This protein binds this small molecule.
Small molecule (SMILES): CC(C)C[C@H](NC(=O)[C@@H](O)[C@H](N)Cc1ccccc1)C(=O)O

Sequence of chain 1.A:
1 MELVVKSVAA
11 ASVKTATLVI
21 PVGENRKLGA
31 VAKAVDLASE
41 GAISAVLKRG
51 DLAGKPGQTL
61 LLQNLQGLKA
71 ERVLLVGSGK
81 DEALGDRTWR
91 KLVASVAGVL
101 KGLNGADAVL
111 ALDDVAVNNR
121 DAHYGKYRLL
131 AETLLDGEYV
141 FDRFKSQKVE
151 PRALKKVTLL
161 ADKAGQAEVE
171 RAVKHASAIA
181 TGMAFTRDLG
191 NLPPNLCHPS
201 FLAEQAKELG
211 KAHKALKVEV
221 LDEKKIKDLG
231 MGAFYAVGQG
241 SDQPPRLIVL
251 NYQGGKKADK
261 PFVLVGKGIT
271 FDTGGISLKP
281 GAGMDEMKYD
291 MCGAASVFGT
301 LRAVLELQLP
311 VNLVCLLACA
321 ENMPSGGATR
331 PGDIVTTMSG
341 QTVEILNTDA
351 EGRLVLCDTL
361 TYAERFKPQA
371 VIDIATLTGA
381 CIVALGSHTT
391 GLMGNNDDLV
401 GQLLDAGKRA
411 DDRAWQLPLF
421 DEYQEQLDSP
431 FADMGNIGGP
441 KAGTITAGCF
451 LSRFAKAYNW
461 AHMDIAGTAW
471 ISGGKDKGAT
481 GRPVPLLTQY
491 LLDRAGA

Binding-site contacts:
Ligand atom N2 contacts residue THR376 of chain 1.A at 3.1 Å (h-bond).
Ligand atom C3 contacts residue BCT1 of chain 1.J at 3.6 Å.
Ligand atom O3 contacts residue ASP272 of chain 1.A at 3.7 Å.
Ligand atom C10 contacts residue MET287 of chain 1.A at 3.6 Å (hydrophobic).
Ligand atom O3 contacts residue ASP349 of chain 1.A at 2.9 Å (salt-bridge).
Ligand atom C6 contacts residue THR376 of chain 1.A at 3.6 Å.
Ligand atom C15 contacts residue ASN347 of chain 1.A at 3.8 Å.
Ligand atom C13 contacts residue BCT1 of chain 1.J at 3.5 Å.
Ligand atom C1 contacts residue ASP272 of chain 1.A at 3.7 Å.
Ligand atom C3 contacts residue ASP349 of chain 1.A at 3.2 Å.
Ligand atom O1 contacts residue GLY379 of chain 1.A at 2.9 Å (h-bond).
Ligand atom C1 contacts residue ZN1 of chain 1.G at 3.2 Å.
Ligand atom C3 contacts residue MN1 of chain 1.H at 3.0 Å.
Ligand atom O2 contacts residue GLU351 of chain 1.A at 3.1 Å (salt-bridge).
Ligand atom C2 contacts residue ZN1 of chain 1.G at 3.1 Å.
Ligand atom N2 contacts residue ZN1 of chain 1.G at 2.4 Å.
Ligand atom O1 contacts residue THR378 of chain 1.A at 3.6 Å.
Ligand atom C11 contacts residue TRP470 of chain 1.A at 3.4 Å (hydrophobic).
Ligand atom O2 contacts residue ZN1 of chain 1.G at 2.1 Å.
Ligand atom N2 contacts residue LYS267 of chain 1.A at 3.3 Å (salt-bridge).
Ligand atom N2 contacts residue ASP272 of chain 1.A at 3.5 Å (salt-bridge).
Ligand atom C2 contacts residue MN1 of chain 1.H at 3.0 Å.
Ligand atom C12 contacts residue ALA466 of chain 1.A at 3.6 Å (hydrophobic).
Ligand atom C6 contacts residue LEU377 of chain 1.A at 3.5 Å (hydrophobic).
Ligand atom O2 contacts residue LYS267 of chain 1.A at 3.3 Å (salt-bridge).
Ligand atom N1 contacts residue ASP349 of chain 1.A at 3.7 Å.
Ligand atom O3 contacts residue LYS279 of chain 1.A at 2.9 Å (salt-bridge).
Ligand atom C9 contacts residue MET287 of chain 1.A at 3.7 Å (hydrophobic).
Ligand atom O2 contacts residue MN1 of chain 1.H at 2.1 Å.
Ligand atom O2 contacts residue BCT1 of chain 1.J at 2.6 Å (h-bond).
Ligand atom N2 contacts residue ASP290 of chain 1.A at 2.8 Å (salt-bridge).
Ligand atom O2 contacts residue ASP349 of chain 1.A at 3.2 Å (salt-bridge).
Ligand atom C2 contacts residue ASP272 of chain 1.A at 3.8 Å.
Ligand atom O3 contacts residue MN1 of chain 1.H at 2.5 Å.
Ligand atom N1 contacts residue LEU377 of chain 1.A at 3.4 Å (h-bond).
Ligand atom C2 contacts residue LEU377 of chain 1.A at 3.2 Å (hydrophobic).
Ligand atom C1 contacts residue THR376 of chain 1.A at 3.8 Å.
Ligand atom N1 contacts residue BCT1 of chain 1.J at 3.2 Å (h-bond).
Ligand atom O2 contacts residue ASP272 of chain 1.A at 2.8 Å (salt-bridge).
Ligand atom C2 contacts residue BCT1 of chain 1.J at 3.3 Å.